Binding-site contacts:
Ligand atom OAH contacts residue ARG157 of chain 35.D at 3.1 Å (salt-bridge).
Ligand atom C2 contacts residue ALA158 of chain 35.D at 3.7 Å (hydrophobic).
Ligand atom O3 contacts residue ARG157 of chain 35.D at 3.3 Å (salt-bridge).
Ligand atom O4 contacts residue HIS155 of chain 35.D at 3.5 Å (h-bond).
Ligand atom O4 contacts residue LYS156 of chain 35.D at 3.5 Å.
Ligand atom C3 contacts residue ARG157 of chain 35.D at 3.7 Å.
Ligand atom OAH contacts residue THR4 of chain 35.D at 3.7 Å.
Ligand atom O5 contacts residue HIS155 of chain 35.D at 3.6 Å.
Ligand atom O5B contacts residue LYS156 of chain 35.D at 3.3 Å.
Ligand atom OAF contacts residue THR4 of chain 35.D at 2.9 Å (h-bond).
Ligand atom SAG contacts residue THR4 of chain 35.D at 3.9 Å.
Ligand atom OAF contacts residue ARG157 of chain 35.D at 2.8 Å (salt-bridge).
Ligand atom O6B contacts residue HIS155 of chain 35.D at 3.3 Å (h-bond).
Ligand atom C5 contacts residue LEU62 of chain 35.D at 3.8 Å (hydrophobic).
Ligand atom C3 contacts residue ALA158 of chain 35.D at 4.0 Å (hydrophobic).
Ligand atom O6B contacts residue LEU62 of chain 35.D at 4.0 Å.
Ligand atom O4 contacts residue SER93 of chain 35.D at 3.0 Å (h-bond).
Ligand atom O6A contacts residue LEU62 of chain 35.D at 3.4 Å.
Ligand atom O6B contacts residue HIS94 of chain 35.D at 4.0 Å.
Ligand atom C6 contacts residue LEU62 of chain 35.D at 3.5 Å (hydrophobic).
Ligand atom O5 contacts residue LYS156 of chain 35.D at 3.4 Å.
Ligand atom OAF contacts residue ALA158 of chain 35.D at 3.3 Å.
Ligand atom C6 contacts residue HIS155 of chain 35.D at 3.4 Å.
Ligand atom SAG contacts residue ARG157 of chain 35.D at 3.6 Å (salt-bridge).
Ligand atom O6A contacts residue SER93 of chain 35.D at 3.2 Å.
Ligand atom O5 contacts residue ARG157 of chain 35.D at 3.8 Å.
Ligand atom OAH contacts residue LEU2 of chain 35.D at 2.8 Å (h-bond).
Ligand atom O3 contacts residue ALA158 of chain 35.D at 3.0 Å (h-bond).
Ligand atom C6 contacts residue HIS94 of chain 35.D at 3.9 Å.
Ligand atom O6B contacts residue ARG157 of chain 35.D at 3.3 Å (salt-bridge).
Ligand atom C4 contacts residue LYS156 of chain 35.D at 4.0 Å.
Ligand atom C3 contacts residue LYS156 of chain 35.D at 4.0 Å.
Ligand atom O6B contacts residue LYS156 of chain 35.D at 3.3 Å.
Ligand atom C5 contacts residue HIS155 of chain 35.D at 4.0 Å.
Ligand atom C6 contacts residue SER93 of chain 35.D at 4.0 Å.
Ligand atom O6A contacts residue HIS155 of chain 35.D at 3.8 Å.
Ligand atom O3 contacts residue LYS156 of chain 35.D at 3.0 Å.
Ligand atom OAH contacts residue ASP3 of chain 35.D at 4.0 Å.
Ligand atom OBI contacts residue LYS156 of chain 35.D at 4.0 Å.
Ligand atom O6A contacts residue HIS94 of chain 35.D at 3.2 Å (h-bond).

A protein and the small-molecule ligand that binds it are described below.
Small molecule (SMILES): O=C(O)[C@@H]1O[C@H](O[C@H]2[C@@H](OS(=O)(=O)O)O[C@@H](O)[C@H](NS(=O)(=O)O)[C@H]2O)[C@@H](OS(=O)(=O)O)[C@H](O)[C@@H]1O

Sequence of chain 35.D:
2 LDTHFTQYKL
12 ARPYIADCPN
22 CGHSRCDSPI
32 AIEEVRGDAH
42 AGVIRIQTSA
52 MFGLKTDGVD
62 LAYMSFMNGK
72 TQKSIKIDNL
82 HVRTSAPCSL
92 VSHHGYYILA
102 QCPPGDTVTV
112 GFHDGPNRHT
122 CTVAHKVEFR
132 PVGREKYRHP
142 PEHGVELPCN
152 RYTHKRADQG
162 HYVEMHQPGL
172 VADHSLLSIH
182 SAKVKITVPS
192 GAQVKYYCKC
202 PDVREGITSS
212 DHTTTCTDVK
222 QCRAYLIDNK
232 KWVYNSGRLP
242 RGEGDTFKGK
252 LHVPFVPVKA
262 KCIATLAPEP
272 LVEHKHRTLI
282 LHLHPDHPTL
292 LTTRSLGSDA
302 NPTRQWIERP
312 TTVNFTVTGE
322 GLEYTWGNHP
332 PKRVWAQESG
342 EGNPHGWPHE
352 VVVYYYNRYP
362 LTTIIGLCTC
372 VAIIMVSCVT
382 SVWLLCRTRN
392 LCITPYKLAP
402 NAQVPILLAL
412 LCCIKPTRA